Sequence of chain 1.A:
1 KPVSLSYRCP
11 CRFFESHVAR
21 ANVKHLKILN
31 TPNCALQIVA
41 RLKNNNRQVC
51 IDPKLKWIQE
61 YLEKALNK

Binding-site contacts:
Ligand atom C6 contacts residue ARG47 of chain 1.A at 3.7 Å.
Ligand atom C11 contacts residue GLU15 of chain 1.A at 3.1 Å.
Ligand atom N9 contacts residue LEU42 of chain 1.A at 3.8 Å.
Ligand atom N18 contacts residue ALA19 of chain 1.A at 3.3 Å.
Ligand atom C4 contacts residue VAL49 of chain 1.A at 4.0 Å (hydrophobic).
Ligand atom O21 contacts residue ASN45 of chain 1.A at 3.4 Å (h-bond).
Ligand atom C12 contacts residue VAL18 of chain 1.A at 4.0 Å (hydrophobic).
Ligand atom N20 contacts residue ASN22 of chain 1.A at 3.4 Å (h-bond).
Ligand atom N17 contacts residue VAL18 of chain 1.A at 4.1 Å.
Ligand atom O21 contacts residue ARG47 of chain 1.A at 3.1 Å (salt-bridge).
Ligand atom C1 contacts residue ARG47 of chain 1.A at 3.2 Å.
Ligand atom N7 contacts residue VAL49 of chain 1.A at 3.7 Å.
Ligand atom C8 contacts residue VAL49 of chain 1.A at 4.1 Å (hydrophobic).
Ligand atom N19 contacts residue ASN22 of chain 1.A at 3.7 Å.
Ligand atom C11 contacts residue VAL18 of chain 1.A at 3.9 Å (hydrophobic).
Ligand atom C11 contacts residue LEU42 of chain 1.A at 3.8 Å (hydrophobic).
Ligand atom C8 contacts residue GLU15 of chain 1.A at 3.6 Å.
Ligand atom N17 contacts residue ALA19 of chain 1.A at 3.3 Å (h-bond).
Ligand atom C15 contacts residue LEU42 of chain 1.A at 3.7 Å (hydrophobic).
Ligand atom C3 contacts residue GLU15 of chain 1.A at 3.5 Å.
Ligand atom N17 contacts residue HIS17 of chain 1.A at 4.1 Å.
Ligand atom C15 contacts residue ASN45 of chain 1.A at 3.6 Å.
Ligand atom N9 contacts residue GLU15 of chain 1.A at 2.7 Å (salt-bridge).
Ligand atom C10 contacts residue LEU42 of chain 1.A at 3.5 Å (hydrophobic).
Ligand atom C12 contacts residue HIS17 of chain 1.A at 3.8 Å.
Ligand atom C4 contacts residue ARG47 of chain 1.A at 4.1 Å.
Ligand atom C4 contacts residue GLU15 of chain 1.A at 3.4 Å.
Ligand atom C10 contacts residue GLU15 of chain 1.A at 3.4 Å.
Ligand atom C8 contacts residue LEU42 of chain 1.A at 4.1 Å (hydrophobic).
Ligand atom C13 contacts residue ASN22 of chain 1.A at 3.4 Å.
Ligand atom C14 contacts residue ASN22 of chain 1.A at 3.6 Å.
Ligand atom C14 contacts residue ASN44 of chain 1.A at 4.0 Å.
Ligand atom N7 contacts residue GLU15 of chain 1.A at 2.7 Å (salt-bridge).
Ligand atom C3 contacts residue ARG47 of chain 1.A at 3.7 Å.
Ligand atom N18 contacts residue ASN22 of chain 1.A at 3.2 Å.
Ligand atom C16 contacts residue ASN22 of chain 1.A at 3.1 Å.
Ligand atom N17 contacts residue ASN22 of chain 1.A at 3.4 Å (h-bond).
Ligand atom N20 contacts residue ASN44 of chain 1.A at 4.0 Å.
Ligand atom C14 contacts residue LEU42 of chain 1.A at 4.1 Å (hydrophobic).
Ligand atom C2 contacts residue ARG47 of chain 1.A at 3.3 Å.

This protein binds this small molecule.
Small molecule (SMILES): O=C(Nc1ccccc1)Nc1ccc(-c2nnn[nH]2)cc1